The protein below binds the small molecule below.
Small molecule (SMILES): CC(=O)N[C@@H]1[C@@H](O)[C@H](O)[C@@H](CO)O[C@H]1O

Sequence of chain 1.A:
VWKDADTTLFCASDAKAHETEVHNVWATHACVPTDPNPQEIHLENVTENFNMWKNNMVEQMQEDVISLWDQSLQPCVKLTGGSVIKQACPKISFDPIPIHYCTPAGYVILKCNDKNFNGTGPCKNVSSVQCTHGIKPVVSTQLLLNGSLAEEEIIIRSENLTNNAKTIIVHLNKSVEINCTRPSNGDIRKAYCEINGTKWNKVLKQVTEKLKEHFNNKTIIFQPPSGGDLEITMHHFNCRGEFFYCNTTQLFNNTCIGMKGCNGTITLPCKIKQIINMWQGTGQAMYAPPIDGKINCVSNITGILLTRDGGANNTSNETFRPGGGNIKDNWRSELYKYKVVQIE

Binding-site contacts:
Ligand atom C6 contacts residue PRO122 of chain 1.A at 4.2 Å (hydrophobic).
Ligand atom C7 contacts residue HIS220 of chain 1.A at 4.4 Å.
Ligand atom C5 contacts residue ASN118 of chain 1.A at 3.6 Å.
Ligand atom N2 contacts residue ASN118 of chain 1.A at 3.0 Å (h-bond).
Ligand atom C7 contacts residue ASN118 of chain 1.A at 3.4 Å.
Ligand atom O5 contacts residue THR120 of chain 1.A at 3.6 Å.
Ligand atom C8 contacts residue ILE156 of chain 1.A at 4.0 Å (hydrophobic).
Ligand atom C6 contacts residue GLY121 of chain 1.A at 4.3 Å.
Ligand atom C3 contacts residue THR120 of chain 1.A at 4.3 Å.
Ligand atom C5 contacts residue THR120 of chain 1.A at 3.6 Å.
Ligand atom C2 contacts residue THR120 of chain 1.A at 4.5 Å.
Ligand atom C8 contacts residue LEU161 of chain 1.A at 3.8 Å (hydrophobic).
Ligand atom C2 contacts residue ASN118 of chain 1.A at 2.5 Å.
Ligand atom C6 contacts residue THR120 of chain 1.A at 3.9 Å.
Ligand atom O5 contacts residue ASN118 of chain 1.A at 2.4 Å (h-bond).
Ligand atom C4 contacts residue ASN118 of chain 1.A at 4.2 Å.
Ligand atom O7 contacts residue ASN118 of chain 1.A at 3.3 Å (h-bond).
Ligand atom O7 contacts residue HIS220 of chain 1.A at 3.2 Å.
Ligand atom C7 contacts residue ILE156 of chain 1.A at 4.4 Å (hydrophobic).
Ligand atom C8 contacts residue SER158 of chain 1.A at 4.0 Å.
Ligand atom O7 contacts residue ILE156 of chain 1.A at 4.4 Å.
Ligand atom C1 contacts residue ASN118 of chain 1.A at 1.4 Å.
Ligand atom C1 contacts residue THR120 of chain 1.A at 3.9 Å.
Ligand atom C3 contacts residue ASN118 of chain 1.A at 3.8 Å.
Ligand atom N2 contacts residue THR120 of chain 1.A at 4.5 Å.